The protein below binds the small molecule below.
Small molecule (SMILES): O=S(=O)(O)c1cccc2cccc(Nc3ccccc3)c12

Sequence of chain 1.L:
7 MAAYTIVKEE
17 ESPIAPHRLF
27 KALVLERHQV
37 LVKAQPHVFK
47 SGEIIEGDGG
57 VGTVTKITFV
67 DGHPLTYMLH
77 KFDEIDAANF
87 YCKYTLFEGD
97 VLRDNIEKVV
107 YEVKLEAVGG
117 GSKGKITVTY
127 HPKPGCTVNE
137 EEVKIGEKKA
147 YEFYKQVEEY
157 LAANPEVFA

Binding-site contacts:
Ligand atom C3 contacts residue PHE86 of chain 1.L at 4.2 Å (hydrophobic).
Ligand atom C15 contacts residue ALA83 of chain 1.L at 3.9 Å (hydrophobic).
Ligand atom C15 contacts residue ALA84 of chain 1.L at 3.7 Å (hydrophobic).
Ligand atom C13 contacts residue ALA84 of chain 1.L at 4.1 Å (hydrophobic).
Ligand atom C7 contacts residue HIS23 of chain 1.L at 4.0 Å.
Ligand atom C5 contacts residue HIS23 of chain 1.L at 3.9 Å.
Ligand atom C3 contacts residue ALA83 of chain 1.L at 3.5 Å (hydrophobic).
Ligand atom C16 contacts residue ALA84 of chain 1.L at 4.3 Å (hydrophobic).
Ligand atom C3 contacts residue PHE26 of chain 1.L at 4.4 Å (hydrophobic).
Ligand atom C14 contacts residue ALA84 of chain 1.L at 3.7 Å (hydrophobic).
Ligand atom C2 contacts residue ALA83 of chain 1.L at 3.6 Å (hydrophobic).
Ligand atom C6 contacts residue PHE164 of chain 1.L at 3.9 Å (hydrophobic).
Ligand atom C6 contacts residue HIS23 of chain 1.L at 3.4 Å.
Ligand atom C4 contacts residue HIS23 of chain 1.L at 3.5 Å.
Ligand atom C16 contacts residue ALA83 of chain 1.L at 4.0 Å (hydrophobic).
Ligand atom C7 contacts residue PHE164 of chain 1.L at 3.5 Å (hydrophobic).
Ligand atom C7 contacts residue LYS27 of chain 1.L at 4.2 Å.
Ligand atom C6 contacts residue LYS27 of chain 1.L at 4.0 Å.